A small-molecule ligand and the protein it binds are described below.
Small molecule (SMILES): CC(=O)N[C@@H]1[C@@H](O)[C@H](O)[C@@H](CO)O[C@H]1O

Sequence of chain 1.D:
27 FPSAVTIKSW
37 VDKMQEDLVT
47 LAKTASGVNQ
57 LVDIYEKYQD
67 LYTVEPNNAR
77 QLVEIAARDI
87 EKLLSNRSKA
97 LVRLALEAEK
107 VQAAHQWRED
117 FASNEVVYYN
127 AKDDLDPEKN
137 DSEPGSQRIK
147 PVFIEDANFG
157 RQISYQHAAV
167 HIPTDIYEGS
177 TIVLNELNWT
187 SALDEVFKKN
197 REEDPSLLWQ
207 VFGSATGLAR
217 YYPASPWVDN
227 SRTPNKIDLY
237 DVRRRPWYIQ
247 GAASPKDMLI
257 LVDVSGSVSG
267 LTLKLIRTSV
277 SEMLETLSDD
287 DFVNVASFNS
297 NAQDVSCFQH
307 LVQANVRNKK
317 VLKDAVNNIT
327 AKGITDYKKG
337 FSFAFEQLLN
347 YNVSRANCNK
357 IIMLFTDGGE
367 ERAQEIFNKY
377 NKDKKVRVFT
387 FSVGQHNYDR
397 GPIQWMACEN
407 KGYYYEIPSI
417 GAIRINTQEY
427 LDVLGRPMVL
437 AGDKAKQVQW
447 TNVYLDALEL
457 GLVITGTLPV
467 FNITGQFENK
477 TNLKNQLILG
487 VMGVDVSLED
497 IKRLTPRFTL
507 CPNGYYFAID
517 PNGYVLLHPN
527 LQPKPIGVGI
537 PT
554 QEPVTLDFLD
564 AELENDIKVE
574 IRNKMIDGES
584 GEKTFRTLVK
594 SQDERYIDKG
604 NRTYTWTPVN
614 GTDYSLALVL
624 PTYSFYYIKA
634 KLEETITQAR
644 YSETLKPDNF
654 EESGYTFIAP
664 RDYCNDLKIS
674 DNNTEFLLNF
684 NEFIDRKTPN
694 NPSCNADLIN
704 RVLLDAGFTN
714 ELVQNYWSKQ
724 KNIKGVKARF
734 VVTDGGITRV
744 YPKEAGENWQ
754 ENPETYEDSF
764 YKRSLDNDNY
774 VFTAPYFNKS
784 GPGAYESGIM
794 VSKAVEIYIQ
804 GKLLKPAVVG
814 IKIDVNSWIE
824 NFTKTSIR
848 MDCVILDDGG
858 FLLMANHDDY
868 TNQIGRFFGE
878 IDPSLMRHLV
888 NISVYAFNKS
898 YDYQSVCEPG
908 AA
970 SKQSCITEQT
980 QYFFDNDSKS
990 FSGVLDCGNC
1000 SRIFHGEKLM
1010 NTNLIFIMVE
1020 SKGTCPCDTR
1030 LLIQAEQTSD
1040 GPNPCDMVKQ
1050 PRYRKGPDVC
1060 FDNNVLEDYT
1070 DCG

Binding-site contacts:
Ligand atom O5 contacts residue ASN324 of chain 1.D at 2.4 Å (h-bond).
Ligand atom O7 contacts residue ASN324 of chain 1.D at 3.9 Å.
Ligand atom N2 contacts residue ASN324 of chain 1.D at 2.9 Å (h-bond).
Ligand atom C2 contacts residue ASN324 of chain 1.D at 2.5 Å.
Ligand atom C4 contacts residue ASN324 of chain 1.D at 4.2 Å.
Ligand atom O6 contacts residue ASN324 of chain 1.D at 4.1 Å.
Ligand atom C5 contacts residue ASN324 of chain 1.D at 3.7 Å.
Ligand atom C7 contacts residue ASN324 of chain 1.D at 4.0 Å.
Ligand atom C1 contacts residue ASN324 of chain 1.D at 1.4 Å.
Ligand atom C3 contacts residue ASN324 of chain 1.D at 3.8 Å.